Sequence of chain 1.B:
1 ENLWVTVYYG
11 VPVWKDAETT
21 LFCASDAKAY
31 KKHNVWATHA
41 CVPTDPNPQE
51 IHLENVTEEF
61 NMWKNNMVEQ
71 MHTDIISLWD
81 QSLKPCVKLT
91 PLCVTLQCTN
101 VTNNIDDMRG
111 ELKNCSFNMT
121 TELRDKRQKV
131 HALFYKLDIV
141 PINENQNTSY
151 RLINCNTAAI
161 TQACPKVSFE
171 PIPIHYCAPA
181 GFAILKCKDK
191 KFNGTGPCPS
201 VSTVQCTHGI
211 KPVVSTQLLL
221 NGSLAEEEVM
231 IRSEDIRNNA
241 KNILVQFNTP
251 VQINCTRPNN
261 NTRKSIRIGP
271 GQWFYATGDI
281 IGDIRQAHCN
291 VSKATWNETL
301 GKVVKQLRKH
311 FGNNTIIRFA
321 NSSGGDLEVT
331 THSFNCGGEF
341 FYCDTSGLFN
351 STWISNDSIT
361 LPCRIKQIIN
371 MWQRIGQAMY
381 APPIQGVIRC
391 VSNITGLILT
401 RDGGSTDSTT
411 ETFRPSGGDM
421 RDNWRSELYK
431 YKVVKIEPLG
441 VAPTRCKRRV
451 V

This protein binds this small molecule.
Small molecule (SMILES): CC(=O)N[C@H]1[C@@H](O[C@H]2[C@H](O)[C@@H](NC(C)=O)CO[C@@H]2CO)O[C@H](CO)[C@@H](O)[C@@H]1O

Binding-site contacts:
Ligand atom C2 contacts residue ASN321 of chain 1.B at 2.4 Å.
Ligand atom O7 contacts residue ASP344 of chain 1.B at 3.7 Å.
Ligand atom C7 contacts residue ASN321 of chain 1.B at 3.3 Å.
Ligand atom O5 contacts residue SER346 of chain 1.B at 3.8 Å.
Ligand atom C8 contacts residue SER322 of chain 1.B at 4.2 Å.
Ligand atom C5 contacts residue ASN321 of chain 1.B at 3.7 Å.
Ligand atom C8 contacts residue ASN321 of chain 1.B at 4.5 Å.
Ligand atom O7 contacts residue ASN321 of chain 1.B at 3.4 Å (h-bond).
Ligand atom C2 contacts residue SER346 of chain 1.B at 4.4 Å.
Ligand atom N2 contacts residue SER322 of chain 1.B at 4.2 Å.
Ligand atom C3 contacts residue ASN321 of chain 1.B at 3.8 Å.
Ligand atom O5 contacts residue ASN321 of chain 1.B at 2.4 Å (h-bond).
Ligand atom O7 contacts residue SER346 of chain 1.B at 4.3 Å.
Ligand atom C4 contacts residue ASN321 of chain 1.B at 4.2 Å.
Ligand atom C1 contacts residue ASN321 of chain 1.B at 1.4 Å.
Ligand atom N2 contacts residue ASN321 of chain 1.B at 2.9 Å (h-bond).
Ligand atom C1 contacts residue SER346 of chain 1.B at 3.9 Å.